The small molecule below binds the protein below.
Small molecule (SMILES): CO[C@]1(C(=O)O)C[C@H](O)[C@@H](NC(C)=O)[C@H]([C@H](O)[C@H](O)CNC(=O)c2ccc3ccccc3c2)O1

Binding-site contacts:
Ligand atom O1A contacts residue ARG105 of chain 1.A at 3.1 Å.
Ligand atom C10 contacts residue SER103 of chain 1.A at 4.0 Å.
Ligand atom C10 contacts residue ARG105 of chain 1.A at 4.1 Å.
Ligand atom CX5 contacts residue SER103 of chain 1.A at 4.0 Å.
Ligand atom C25 contacts residue VAL109 of chain 1.A at 3.6 Å (hydrophobic).
Ligand atom CX4 contacts residue SER103 of chain 1.A at 3.3 Å.
Ligand atom C24 contacts residue VAL109 of chain 1.A at 3.8 Å (hydrophobic).
Ligand atom NX5 contacts residue SER103 of chain 1.A at 3.4 Å (h-bond).
Ligand atom C23 contacts residue TYR44 of chain 1.A at 3.7 Å (hydrophobic).
Ligand atom CX1 contacts residue ARG97 of chain 1.A at 3.8 Å.
Ligand atom C25 contacts residue LEU107 of chain 1.A at 3.7 Å (hydrophobic).
Ligand atom C27 contacts residue VAL109 of chain 1.A at 4.2 Å (hydrophobic).
Ligand atom CX9 contacts residue TRP106 of chain 1.A at 4.0 Å (hydrophobic).
Ligand atom C24 contacts residue ASP108 of chain 1.A at 3.8 Å.
Ligand atom NX6 contacts residue LEU107 of chain 1.A at 3.2 Å (h-bond).
Ligand atom NX5 contacts residue ARG105 of chain 1.A at 3.0 Å (salt-bridge).
Ligand atom C22 contacts residue SER45 of chain 1.A at 3.8 Å.
Ligand atom NX5 contacts residue TRP106 of chain 1.A at 4.0 Å.
Ligand atom CX1 contacts residue ARG105 of chain 1.A at 3.5 Å.
Ligand atom C22 contacts residue TYR44 of chain 1.A at 4.0 Å (hydrophobic).
Ligand atom C11 contacts residue TRP106 of chain 1.A at 3.6 Å (hydrophobic).
Ligand atom OX8 contacts residue LEU107 of chain 1.A at 3.1 Å (h-bond).
Ligand atom O1B contacts residue ARG105 of chain 1.A at 3.9 Å.
Ligand atom C10 contacts residue TRP106 of chain 1.A at 3.9 Å (hydrophobic).
Ligand atom OX4 contacts residue SER103 of chain 1.A at 2.5 Å (h-bond).
Ligand atom C26 contacts residue VAL109 of chain 1.A at 3.9 Å (hydrophobic).
Ligand atom CX9 contacts residue LEU107 of chain 1.A at 3.8 Å (hydrophobic).
Ligand atom C28 contacts residue VAL109 of chain 1.A at 4.1 Å (hydrophobic).
Ligand atom OX8 contacts residue TRP106 of chain 1.A at 3.9 Å.
Ligand atom CX5 contacts residue ARG105 of chain 1.A at 3.7 Å.
Ligand atom C23 contacts residue LEU107 of chain 1.A at 4.1 Å (hydrophobic).
Ligand atom C24 contacts residue LEU107 of chain 1.A at 3.5 Å (hydrophobic).
Ligand atom CX4 contacts residue ARG105 of chain 1.A at 3.8 Å.
Ligand atom C2B contacts residue VAL109 of chain 1.A at 4.0 Å (hydrophobic).
Ligand atom O1B contacts residue ARG97 of chain 1.A at 3.0 Å (salt-bridge).
Ligand atom O1A contacts residue ARG97 of chain 1.A at 3.2 Å (salt-bridge).
Ligand atom CX6 contacts residue ARG105 of chain 1.A at 3.7 Å.
Ligand atom CX7 contacts residue TRP106 of chain 1.A at 3.7 Å (hydrophobic).
Ligand atom C2A contacts residue VAL109 of chain 1.A at 3.8 Å (hydrophobic).
Ligand atom C11 contacts residue TRP2 of chain 1.A at 3.4 Å (hydrophobic).

Sequence of chain 1.A:
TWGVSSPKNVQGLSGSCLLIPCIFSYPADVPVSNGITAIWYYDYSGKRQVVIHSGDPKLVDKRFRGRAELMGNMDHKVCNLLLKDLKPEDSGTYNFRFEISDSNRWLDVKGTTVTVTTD